Sequence of chain 1.A:
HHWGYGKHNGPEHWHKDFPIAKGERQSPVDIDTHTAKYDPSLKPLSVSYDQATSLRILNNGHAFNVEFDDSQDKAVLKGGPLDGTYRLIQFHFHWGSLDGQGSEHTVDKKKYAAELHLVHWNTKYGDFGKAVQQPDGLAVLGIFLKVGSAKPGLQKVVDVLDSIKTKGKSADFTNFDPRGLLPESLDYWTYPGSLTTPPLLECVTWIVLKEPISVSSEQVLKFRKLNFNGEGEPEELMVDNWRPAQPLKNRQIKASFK

This small molecule binds to this protein.
Small molecule (SMILES): Cc1ccnc(S(N)(=O)=O)n1

Binding-site contacts:
Ligand atom N9 contacts residue LEU197 of chain 1.A at 3.6 Å.
Ligand atom S5 contacts residue HIS94 of chain 1.A at 3.9 Å.
Ligand atom N3 contacts residue LEU197 of chain 1.A at 4.0 Å.
Ligand atom N6 contacts residue HIS96 of chain 1.A at 3.4 Å (h-bond).
Ligand atom C10 contacts residue THR199 of chain 1.A at 3.1 Å.
Ligand atom C11 contacts residue GOL1 of chain 1.F at 4.0 Å.
Ligand atom C1 contacts residue GOL1 of chain 1.F at 3.4 Å.
Ligand atom O8 contacts residue ZN1 of chain 1.B at 3.0 Å.
Ligand atom C11 contacts residue THR199 of chain 1.A at 4.0 Å.
Ligand atom S5 contacts residue ZN1 of chain 1.B at 3.1 Å.
Ligand atom N3 contacts residue VAL121 of chain 1.A at 4.0 Å.
Ligand atom O8 contacts residue HIS94 of chain 1.A at 3.1 Å.
Ligand atom N6 contacts residue HIS94 of chain 1.A at 3.3 Å (h-bond).
Ligand atom N9 contacts residue THR198 of chain 1.A at 3.7 Å.
Ligand atom S5 contacts residue THR198 of chain 1.A at 3.9 Å.
Ligand atom C4 contacts residue LEU197 of chain 1.A at 3.8 Å (hydrophobic).
Ligand atom C11 contacts residue LEU197 of chain 1.A at 4.0 Å (hydrophobic).
Ligand atom N6 contacts residue ZN1 of chain 1.B at 2.0 Å.
Ligand atom O8 contacts residue VAL121 of chain 1.A at 3.7 Å.
Ligand atom O7 contacts residue SER196 of chain 1.A at 4.1 Å.
Ligand atom C10 contacts residue LEU197 of chain 1.A at 3.8 Å (hydrophobic).
Ligand atom N6 contacts residue THR198 of chain 1.A at 2.8 Å (h-bond).
Ligand atom O7 contacts residue ZN1 of chain 1.B at 4.1 Å.
Ligand atom O8 contacts residue VAL142 of chain 1.A at 3.9 Å.
Ligand atom O8 contacts residue TRP208 of chain 1.A at 4.2 Å.
Ligand atom C2 contacts residue LEU197 of chain 1.A at 4.1 Å (hydrophobic).
Ligand atom O7 contacts residue TRP208 of chain 1.A at 3.5 Å.
Ligand atom N6 contacts residue HIS119 of chain 1.A at 3.4 Å (h-bond).
Ligand atom C1 contacts residue GLN92 of chain 1.A at 3.5 Å.
Ligand atom S5 contacts residue HIS119 of chain 1.A at 4.0 Å.
Ligand atom C4 contacts residue ZN1 of chain 1.B at 4.2 Å.
Ligand atom C4 contacts residue HIS94 of chain 1.A at 4.1 Å.
Ligand atom N6 contacts residue GLU106 of chain 1.A at 4.2 Å.
Ligand atom N3 contacts residue GOL1 of chain 1.F at 4.2 Å.
Ligand atom O7 contacts residue LEU197 of chain 1.A at 3.3 Å.
Ligand atom O7 contacts residue THR198 of chain 1.A at 2.9 Å (h-bond).
Ligand atom N3 contacts residue HIS94 of chain 1.A at 3.8 Å.
Ligand atom C2 contacts residue GOL1 of chain 1.F at 3.6 Å.
Ligand atom N9 contacts residue THR199 of chain 1.A at 3.6 Å (h-bond).
Ligand atom O8 contacts residue HIS119 of chain 1.A at 3.5 Å (h-bond).